The small molecule below binds the protein below.
Small molecule (SMILES): CC(=O)N[C@H]1[C@H](OC[C@H]2O[C@@H](O[C@H]3[C@H](O)[C@@H](O)[C@H](O)O[C@@H]3CO)[C@H](O)[C@@H](O)[C@H]2O)O[C@H](CO)[C@@H](O)[C@@H]1O

Sequence of chain 1.B:
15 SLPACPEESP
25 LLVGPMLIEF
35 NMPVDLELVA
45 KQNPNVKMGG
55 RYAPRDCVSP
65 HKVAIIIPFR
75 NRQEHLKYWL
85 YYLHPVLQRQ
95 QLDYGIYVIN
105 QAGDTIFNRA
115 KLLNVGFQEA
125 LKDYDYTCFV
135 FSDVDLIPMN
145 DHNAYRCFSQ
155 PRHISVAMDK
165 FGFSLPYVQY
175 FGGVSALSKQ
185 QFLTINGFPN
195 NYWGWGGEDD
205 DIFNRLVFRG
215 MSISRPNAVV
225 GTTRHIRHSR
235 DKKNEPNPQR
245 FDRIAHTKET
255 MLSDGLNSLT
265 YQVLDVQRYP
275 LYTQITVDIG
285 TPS

Binding-site contacts:
Ligand atom C7 contacts residue ASP204 of chain 1.B at 3.5 Å.
Ligand atom O6 contacts residue TRP199 of chain 1.B at 3.9 Å.
Ligand atom C3 contacts residue TYR171 of chain 1.B at 3.7 Å (hydrophobic).
Ligand atom C2 contacts residue TYR171 of chain 1.B at 3.9 Å (hydrophobic).
Ligand atom O4 contacts residue TYR174 of chain 1.B at 3.4 Å.
Ligand atom C3 contacts residue TRP199 of chain 1.B at 3.9 Å (hydrophobic).
Ligand atom N2 contacts residue ASP204 of chain 1.B at 2.7 Å (salt-bridge).
Ligand atom O4 contacts residue GOL1 of chain 1.R at 3.2 Å.
Ligand atom N2 contacts residue GLY201 of chain 1.B at 3.6 Å (h-bond).
Ligand atom O3 contacts residue ASP203 of chain 1.B at 2.5 Å (salt-bridge).
Ligand atom O5 contacts residue TRP199 of chain 1.B at 3.7 Å.
Ligand atom O3 contacts residue GLY201 of chain 1.B at 2.7 Å (h-bond).
Ligand atom O4 contacts residue ARG244 of chain 1.B at 3.0 Å (salt-bridge).
Ligand atom C3 contacts residue ASP203 of chain 1.B at 3.3 Å.
Ligand atom C4 contacts residue ASP203 of chain 1.B at 3.6 Å.
Ligand atom C1 contacts residue TYR171 of chain 1.B at 3.6 Å (hydrophobic).
Ligand atom C8 contacts residue PHE245 of chain 1.B at 3.8 Å (hydrophobic).
Ligand atom O3 contacts residue GOL1 of chain 1.R at 3.6 Å.
Ligand atom O3 contacts residue TRP199 of chain 1.B at 3.8 Å.
Ligand atom C2 contacts residue ASP204 of chain 1.B at 3.7 Å.
Ligand atom C8 contacts residue ASP204 of chain 1.B at 3.5 Å.
Ligand atom O6 contacts residue TRP199 of chain 1.B at 3.8 Å.
Ligand atom O4 contacts residue TRP199 of chain 1.B at 3.8 Å.
Ligand atom C3 contacts residue GLY201 of chain 1.B at 3.9 Å.
Ligand atom C7 contacts residue GLY201 of chain 1.B at 3.6 Å.
Ligand atom O3 contacts residue ARG244 of chain 1.B at 3.2 Å (salt-bridge).
Ligand atom O3 contacts residue GLY200 of chain 1.B at 3.5 Å.
Ligand atom C5 contacts residue TYR171 of chain 1.B at 3.7 Å (hydrophobic).
Ligand atom C6 contacts residue TYR174 of chain 1.B at 3.8 Å (hydrophobic).
Ligand atom O4 contacts residue ASP203 of chain 1.B at 2.6 Å (salt-bridge).
Ligand atom C4 contacts residue GOL1 of chain 1.R at 3.8 Å.
Ligand atom O7 contacts residue ARG244 of chain 1.B at 2.9 Å (salt-bridge).
Ligand atom C3 contacts residue ASP204 of chain 1.B at 3.8 Å.
Ligand atom C6 contacts residue PHE165 of chain 1.B at 3.6 Å (hydrophobic).
Ligand atom O2 contacts residue PHE165 of chain 1.B at 3.8 Å.
Ligand atom C7 contacts residue ARG244 of chain 1.B at 3.8 Å.
Ligand atom C8 contacts residue GLY201 of chain 1.B at 3.7 Å.
Ligand atom O7 contacts residue TRP199 of chain 1.B at 3.8 Å.
Ligand atom O6 contacts residue PHE165 of chain 1.B at 3.6 Å.
Ligand atom O4 contacts residue TRP199 of chain 1.B at 3.7 Å.